A small-molecule ligand and the protein it binds are described below.
Small molecule (SMILES): CC(=O)N[C@H]1[C@H](O[C@H]2[C@H](O)[C@@H](NC(C)=O)CO[C@@H]2CO)O[C@H](CO)[C@@H](O)[C@@H]1O

Binding-site contacts:
Ligand atom C2 contacts residue ASN483 of chain 1.D at 2.5 Å.
Ligand atom O7 contacts residue SER457 of chain 1.D at 3.0 Å (h-bond).
Ligand atom O7 contacts residue ASN483 of chain 1.D at 3.9 Å.
Ligand atom C1 contacts residue ASN483 of chain 1.D at 1.4 Å.
Ligand atom C7 contacts residue SER457 of chain 1.D at 3.6 Å.
Ligand atom C4 contacts residue ASN483 of chain 1.D at 4.2 Å.
Ligand atom C3 contacts residue ASN483 of chain 1.D at 3.8 Å.
Ligand atom C7 contacts residue ASN483 of chain 1.D at 3.6 Å.
Ligand atom N2 contacts residue ASN483 of chain 1.D at 2.9 Å (h-bond).
Ligand atom O5 contacts residue ASN483 of chain 1.D at 2.4 Å (h-bond).
Ligand atom C8 contacts residue SER457 of chain 1.D at 3.5 Å.
Ligand atom C8 contacts residue PRO456 of chain 1.D at 4.3 Å (hydrophobic).
Ligand atom C5 contacts residue ASN483 of chain 1.D at 3.7 Å.

Sequence of chain 1.D:
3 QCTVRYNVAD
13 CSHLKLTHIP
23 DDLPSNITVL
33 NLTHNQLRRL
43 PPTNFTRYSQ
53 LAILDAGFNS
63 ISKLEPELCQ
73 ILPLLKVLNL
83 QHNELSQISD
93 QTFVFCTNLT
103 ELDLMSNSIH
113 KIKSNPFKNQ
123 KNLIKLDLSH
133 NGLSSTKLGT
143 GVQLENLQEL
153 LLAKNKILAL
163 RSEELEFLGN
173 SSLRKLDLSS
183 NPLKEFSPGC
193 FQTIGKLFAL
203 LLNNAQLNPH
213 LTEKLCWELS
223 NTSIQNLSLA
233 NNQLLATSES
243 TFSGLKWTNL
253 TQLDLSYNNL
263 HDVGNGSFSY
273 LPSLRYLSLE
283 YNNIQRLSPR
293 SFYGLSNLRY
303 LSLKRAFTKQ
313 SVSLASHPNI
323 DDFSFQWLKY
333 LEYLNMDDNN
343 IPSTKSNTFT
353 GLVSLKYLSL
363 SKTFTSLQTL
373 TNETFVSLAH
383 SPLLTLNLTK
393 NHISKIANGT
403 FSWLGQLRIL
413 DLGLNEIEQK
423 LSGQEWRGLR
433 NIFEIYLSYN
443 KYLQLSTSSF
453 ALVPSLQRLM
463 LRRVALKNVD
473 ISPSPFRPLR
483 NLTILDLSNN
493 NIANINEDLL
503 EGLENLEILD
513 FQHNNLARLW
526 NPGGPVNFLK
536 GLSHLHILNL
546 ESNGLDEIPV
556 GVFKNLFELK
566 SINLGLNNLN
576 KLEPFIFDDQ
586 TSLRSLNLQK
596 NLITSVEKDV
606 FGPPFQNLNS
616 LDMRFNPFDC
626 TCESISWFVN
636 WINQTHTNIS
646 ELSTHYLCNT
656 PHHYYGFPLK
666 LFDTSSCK